Sequence of chain 1.B:
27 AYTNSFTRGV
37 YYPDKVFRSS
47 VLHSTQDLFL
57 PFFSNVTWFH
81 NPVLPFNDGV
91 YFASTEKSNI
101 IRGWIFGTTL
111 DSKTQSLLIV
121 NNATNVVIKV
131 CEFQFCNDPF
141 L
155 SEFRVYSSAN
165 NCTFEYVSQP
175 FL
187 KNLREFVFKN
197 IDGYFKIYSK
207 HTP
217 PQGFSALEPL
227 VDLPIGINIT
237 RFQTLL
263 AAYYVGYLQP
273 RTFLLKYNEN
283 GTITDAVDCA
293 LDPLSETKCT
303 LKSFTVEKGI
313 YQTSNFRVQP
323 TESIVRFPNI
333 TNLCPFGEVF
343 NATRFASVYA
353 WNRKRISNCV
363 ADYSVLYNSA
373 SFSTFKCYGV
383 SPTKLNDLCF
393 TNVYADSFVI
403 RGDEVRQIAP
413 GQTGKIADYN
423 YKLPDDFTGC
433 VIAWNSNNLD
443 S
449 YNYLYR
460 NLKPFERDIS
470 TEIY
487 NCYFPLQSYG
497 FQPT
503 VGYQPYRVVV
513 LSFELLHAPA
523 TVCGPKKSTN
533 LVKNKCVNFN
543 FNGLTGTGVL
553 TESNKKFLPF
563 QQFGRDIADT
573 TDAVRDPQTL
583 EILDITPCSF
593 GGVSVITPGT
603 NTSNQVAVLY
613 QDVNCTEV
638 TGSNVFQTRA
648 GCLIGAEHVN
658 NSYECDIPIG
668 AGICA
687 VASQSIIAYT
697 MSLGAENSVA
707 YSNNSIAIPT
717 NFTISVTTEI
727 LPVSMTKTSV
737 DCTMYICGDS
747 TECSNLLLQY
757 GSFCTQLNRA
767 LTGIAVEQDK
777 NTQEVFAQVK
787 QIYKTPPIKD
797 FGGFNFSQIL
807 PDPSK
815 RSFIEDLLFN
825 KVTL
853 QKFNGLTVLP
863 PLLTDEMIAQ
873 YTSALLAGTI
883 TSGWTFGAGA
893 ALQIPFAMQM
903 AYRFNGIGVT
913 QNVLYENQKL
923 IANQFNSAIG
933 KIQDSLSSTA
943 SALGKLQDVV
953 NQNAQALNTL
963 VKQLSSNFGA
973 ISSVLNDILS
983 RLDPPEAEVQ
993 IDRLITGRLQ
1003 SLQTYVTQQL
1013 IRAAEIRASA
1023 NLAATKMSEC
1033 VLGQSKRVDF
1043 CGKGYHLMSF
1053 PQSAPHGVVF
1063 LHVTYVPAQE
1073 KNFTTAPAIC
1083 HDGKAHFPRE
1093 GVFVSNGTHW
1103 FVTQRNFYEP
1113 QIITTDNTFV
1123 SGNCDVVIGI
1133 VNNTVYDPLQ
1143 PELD

Binding-site contacts:
Ligand atom C1 contacts residue ASN125 of chain 1.B at 4.0 Å.
Ligand atom C3 contacts residue ASN122 of chain 1.B at 3.8 Å.
Ligand atom C6 contacts residue THR124 of chain 1.B at 4.4 Å.
Ligand atom O5 contacts residue ASN122 of chain 1.B at 2.4 Å (h-bond).
Ligand atom C7 contacts residue ASN122 of chain 1.B at 3.5 Å.
Ligand atom C1 contacts residue ASN122 of chain 1.B at 1.4 Å.
Ligand atom C8 contacts residue ASN122 of chain 1.B at 3.4 Å.
Ligand atom O6 contacts residue THR124 of chain 1.B at 3.2 Å (h-bond).
Ligand atom C2 contacts residue ASN122 of chain 1.B at 2.5 Å.
Ligand atom O7 contacts residue ASN122 of chain 1.B at 4.4 Å.
Ligand atom C4 contacts residue ASN122 of chain 1.B at 4.2 Å.
Ligand atom C5 contacts residue ASN122 of chain 1.B at 3.7 Å.
Ligand atom N2 contacts residue VAL127 of chain 1.B at 4.5 Å.
Ligand atom O5 contacts residue ASN125 of chain 1.B at 4.4 Å.
Ligand atom C1 contacts residue THR124 of chain 1.B at 4.3 Å.
Ligand atom O5 contacts residue THR124 of chain 1.B at 3.5 Å (h-bond).
Ligand atom N2 contacts residue ASN122 of chain 1.B at 2.9 Å (h-bond).

A small-molecule ligand and the protein it binds are described below.
Small molecule (SMILES): CC(=O)N[C@@H]1[C@@H](O)[C@H](O)[C@@H](CO)O[C@H]1O